Binding-site contacts:
Ligand atom O3G contacts residue LYS156 of chain 1.R at 2.5 Å (salt-bridge).
Ligand atom N2 contacts residue LEU87 of chain 1.R at 3.4 Å.
Ligand atom O1G contacts residue GLY181 of chain 1.R at 2.7 Å (h-bond).
Ligand atom O6 contacts residue ASN112 of chain 1.R at 3.4 Å (h-bond).
Ligand atom O1A contacts residue GLY155 of chain 1.R at 3.5 Å.
Ligand atom N7 contacts residue ASN83 of chain 1.R at 3.0 Å (h-bond).
Ligand atom N3B contacts residue ASN153 of chain 1.R at 3.2 Å (h-bond).
Ligand atom O6 contacts residue ASN83 of chain 1.R at 3.5 Å.
Ligand atom O2A contacts residue GLY177 of chain 1.R at 2.8 Å (h-bond).
Ligand atom N7 contacts residue LYS84 of chain 1.R at 3.3 Å.
Ligand atom C2 contacts residue ASP86 of chain 1.R at 3.4 Å.
Ligand atom C6 contacts residue ASN112 of chain 1.R at 3.5 Å.
Ligand atom PB contacts residue MG1 of chain 1.KB at 3.3 Å.
Ligand atom O2G contacts residue MG1 of chain 1.KB at 2.0 Å.
Ligand atom N2 contacts residue ASP86 of chain 1.R at 3.2 Å (salt-bridge).
Ligand atom O2G contacts residue THR183 of chain 1.R at 2.9 Å (h-bond).
Ligand atom N1 contacts residue ASP86 of chain 1.R at 2.5 Å (salt-bridge).
Ligand atom O1A contacts residue SER158 of chain 1.R at 2.8 Å (h-bond).
Ligand atom O1G contacts residue ILE182 of chain 1.R at 3.0 Å (h-bond).
Ligand atom O2B contacts residue SER157 of chain 1.R at 2.9 Å (h-bond).
Ligand atom O2B contacts residue MG1 of chain 1.KB at 2.1 Å.
Ligand atom C3' contacts residue VAL176 of chain 1.R at 3.5 Å (hydrophobic).
Ligand atom O6 contacts residue LYS84 of chain 1.R at 1.4 Å.
Ligand atom O1B contacts residue LYS156 of chain 1.R at 2.6 Å (salt-bridge).
Ligand atom C6 contacts residue ASP86 of chain 1.R at 3.1 Å.
Ligand atom C8 contacts residue LYS84 of chain 1.R at 3.2 Å.
Ligand atom C6 contacts residue LYS84 of chain 1.R at 2.3 Å.
Ligand atom C5' contacts residue GLY177 of chain 1.R at 3.3 Å.
Ligand atom O4' contacts residue LYS84 of chain 1.R at 3.2 Å (salt-bridge).
Ligand atom PG contacts residue MG1 of chain 1.KB at 3.2 Å.
Ligand atom O3A contacts residue GLY155 of chain 1.R at 3.0 Å (h-bond).
Ligand atom O6 contacts residue ASP86 of chain 1.R at 3.1 Å (salt-bridge).
Ligand atom N9 contacts residue LYS84 of chain 1.R at 3.4 Å (salt-bridge).
Ligand atom C8 contacts residue ASN83 of chain 1.R at 3.5 Å.
Ligand atom O1B contacts residue GLY155 of chain 1.R at 3.0 Å (h-bond).
Ligand atom O6 contacts residue MET85 of chain 1.R at 3.0 Å (h-bond).
Ligand atom C5 contacts residue LYS84 of chain 1.R at 3.3 Å.
Ligand atom O2A contacts residue VAL176 of chain 1.R at 3.3 Å.
Ligand atom O1B contacts residue VAL154 of chain 1.R at 3.5 Å (h-bond).
Ligand atom N1 contacts residue LYS84 of chain 1.R at 3.2 Å.

Sequence of chain 1.R:
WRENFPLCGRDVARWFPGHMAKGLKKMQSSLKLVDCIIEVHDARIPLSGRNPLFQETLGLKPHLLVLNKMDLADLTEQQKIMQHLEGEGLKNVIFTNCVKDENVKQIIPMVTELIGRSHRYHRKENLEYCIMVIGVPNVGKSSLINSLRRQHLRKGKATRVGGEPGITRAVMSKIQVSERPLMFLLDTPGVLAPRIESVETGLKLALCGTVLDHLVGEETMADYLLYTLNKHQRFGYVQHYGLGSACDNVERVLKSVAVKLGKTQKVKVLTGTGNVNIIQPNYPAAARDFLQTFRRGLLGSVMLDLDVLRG

The protein below binds the small molecule below.
Small molecule (SMILES): Nc1nc2c(ncn2[C@@H]2O[C@H](CO[P](=O)(O)O[P](=O)(O)NP(=O)(O)O)[C@@H](O)[C@H]2O)c(=O)[nH]1